Binding-site contacts:
Ligand atom C3 contacts residue GLY78 of chain 15.E at 4.0 Å.
Ligand atom C7 contacts residue TYR72 of chain 15.E at 3.9 Å (hydrophobic).
Ligand atom C1 contacts residue SER89 of chain 15.E at 4.2 Å.
Ligand atom C8 contacts residue ARG77 of chain 15.E at 4.2 Å.
Ligand atom C8 contacts residue TYR72 of chain 15.E at 4.1 Å (hydrophobic).
Ligand atom O6 contacts residue ASN93 of chain 15.E at 3.5 Å (h-bond).
Ligand atom O4 contacts residue HIS298 of chain 15.E at 3.0 Å (h-bond).
Ligand atom O1A contacts residue ARG77 of chain 15.E at 3.1 Å (salt-bridge).
Ligand atom C6 contacts residue TYR72 of chain 15.E at 3.3 Å (hydrophobic).
Ligand atom O4 contacts residue THR291 of chain 15.E at 3.4 Å.
Ligand atom O4 contacts residue VAL296 of chain 15.E at 4.0 Å.
Ligand atom C11 contacts residue ASP85 of chain 15.A at 3.8 Å.
Ligand atom C3 contacts residue HIS298 of chain 15.E at 3.8 Å.
Ligand atom O10 contacts residue ASN293 of chain 15.E at 3.9 Å.
Ligand atom O1B contacts residue ASN80 of chain 15.E at 4.2 Å.
Ligand atom O8 contacts residue TYR72 of chain 15.E at 3.5 Å (h-bond).
Ligand atom C4 contacts residue GLY78 of chain 15.E at 3.3 Å.
Ligand atom O4 contacts residue ILE79 of chain 15.E at 3.5 Å (h-bond).
Ligand atom O1A contacts residue SER89 of chain 15.E at 3.4 Å (h-bond).
Ligand atom C4 contacts residue HIS298 of chain 15.E at 3.6 Å.
Ligand atom O1A contacts residue GLY78 of chain 15.E at 3.3 Å (h-bond).
Ligand atom C5 contacts residue TYR72 of chain 15.E at 3.4 Å (hydrophobic).
Ligand atom C3 contacts residue VAL296 of chain 15.E at 3.7 Å (hydrophobic).
Ligand atom O4 contacts residue GLY78 of chain 15.E at 3.0 Å.
Ligand atom O4 contacts residue TYR72 of chain 15.E at 4.2 Å.
Ligand atom C1 contacts residue TYR72 of chain 15.E at 3.8 Å (hydrophobic).
Ligand atom O3 contacts residue GLY78 of chain 15.E at 3.6 Å.
Ligand atom C6 contacts residue ASN93 of chain 15.E at 3.4 Å.
Ligand atom C1 contacts residue GLY78 of chain 15.E at 4.0 Å.
Ligand atom N5 contacts residue TYR72 of chain 15.E at 3.1 Å (h-bond).
Ligand atom O1B contacts residue TYR72 of chain 15.E at 3.8 Å.
Ligand atom C4 contacts residue TYR72 of chain 15.E at 3.4 Å (hydrophobic).
Ligand atom O1B contacts residue SER89 of chain 15.E at 4.1 Å.
Ligand atom O1B contacts residue ARG77 of chain 15.E at 2.8 Å (salt-bridge).
Ligand atom O1A contacts residue TYR72 of chain 15.E at 3.5 Å.
Ligand atom C1 contacts residue ARG77 of chain 15.E at 3.4 Å.
Ligand atom C3 contacts residue GLY78 of chain 15.E at 4.0 Å.
Ligand atom O10 contacts residue THR291 of chain 15.E at 3.8 Å.
Ligand atom C5 contacts residue ASN93 of chain 15.E at 4.1 Å.
Ligand atom C2 contacts residue GLY78 of chain 15.E at 4.1 Å.

Sequence of chain 15.E:
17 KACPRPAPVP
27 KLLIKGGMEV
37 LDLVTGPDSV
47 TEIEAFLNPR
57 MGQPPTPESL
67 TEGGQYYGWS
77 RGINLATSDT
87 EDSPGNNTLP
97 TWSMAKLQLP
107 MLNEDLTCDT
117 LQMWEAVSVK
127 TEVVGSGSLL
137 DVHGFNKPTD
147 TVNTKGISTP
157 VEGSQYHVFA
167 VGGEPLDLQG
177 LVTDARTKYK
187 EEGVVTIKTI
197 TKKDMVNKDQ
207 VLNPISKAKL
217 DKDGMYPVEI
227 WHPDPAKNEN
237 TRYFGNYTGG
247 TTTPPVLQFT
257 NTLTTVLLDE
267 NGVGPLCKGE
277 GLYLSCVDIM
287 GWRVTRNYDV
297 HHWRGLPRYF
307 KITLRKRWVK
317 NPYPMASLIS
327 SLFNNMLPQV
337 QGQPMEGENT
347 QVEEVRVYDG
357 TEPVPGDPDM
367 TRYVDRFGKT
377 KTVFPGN

Sequence of chain 15.A:
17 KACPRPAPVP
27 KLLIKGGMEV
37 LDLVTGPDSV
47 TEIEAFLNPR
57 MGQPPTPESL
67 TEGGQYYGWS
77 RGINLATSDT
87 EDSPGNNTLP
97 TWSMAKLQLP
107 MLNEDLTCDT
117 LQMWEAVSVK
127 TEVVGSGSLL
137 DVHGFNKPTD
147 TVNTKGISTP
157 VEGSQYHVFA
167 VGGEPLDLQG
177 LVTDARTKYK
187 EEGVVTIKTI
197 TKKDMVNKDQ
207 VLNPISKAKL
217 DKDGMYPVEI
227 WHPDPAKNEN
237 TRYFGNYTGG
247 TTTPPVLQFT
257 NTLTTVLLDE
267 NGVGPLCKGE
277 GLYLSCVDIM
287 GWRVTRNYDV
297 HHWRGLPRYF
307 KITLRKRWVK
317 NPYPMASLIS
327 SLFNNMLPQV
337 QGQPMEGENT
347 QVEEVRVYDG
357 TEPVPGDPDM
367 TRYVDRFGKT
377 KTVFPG

The protein below binds the small molecule below.
Small molecule (SMILES): CC(=O)N[C@@H]1[C@@H](O[C@@H]2O[C@H](CO)[C@H](O)[C@H](O[C@]3(C(=O)O)C[C@H](O)[C@@H](NC(C)=O)[C@H]([C@H](O)[C@H](O)CO)O3)[C@H]2O)[C@H](O)[C@@H](CO[C@]2(C(=O)O)C[C@H](O)[C@@H](NC(C)=O)[C@H]([C@H](O)[C@H](O)CO)O2)O[C@H]1O